Sequence of chain 1.A:
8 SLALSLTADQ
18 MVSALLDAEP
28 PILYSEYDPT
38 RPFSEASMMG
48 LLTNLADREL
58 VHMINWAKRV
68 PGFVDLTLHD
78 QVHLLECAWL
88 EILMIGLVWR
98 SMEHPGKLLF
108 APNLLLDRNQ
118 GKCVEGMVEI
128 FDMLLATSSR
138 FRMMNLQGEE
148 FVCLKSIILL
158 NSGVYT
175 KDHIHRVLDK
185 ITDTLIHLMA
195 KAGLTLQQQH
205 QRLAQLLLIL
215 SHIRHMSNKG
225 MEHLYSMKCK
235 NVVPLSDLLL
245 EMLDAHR

A small-molecule ligand and the protein it binds are described below.
Small molecule (SMILES): COC(=O)CC1CCC(=C(c2ccc(O)cc2)c2ccc(O)cc2)CC1

Binding-site contacts:
Ligand atom O11 contacts residue LEU243 of chain 1.A at 3.4 Å.
Ligand atom C21 contacts residue MET124 of chain 1.A at 3.6 Å (hydrophobic).
Ligand atom C26 contacts residue PHE107 of chain 1.A at 3.8 Å (hydrophobic).
Ligand atom C13 contacts residue LEU87 of chain 1.A at 4.0 Å (hydrophobic).
Ligand atom C09 contacts residue THR50 of chain 1.A at 3.6 Å.
Ligand atom C25 contacts residue ALA53 of chain 1.A at 4.0 Å (hydrophobic).
Ligand atom C02 contacts residue GLU56 of chain 1.A at 3.3 Å.
Ligand atom O11 contacts residue THR50 of chain 1.A at 3.0 Å (h-bond).
Ligand atom C04 contacts residue LEU90 of chain 1.A at 3.9 Å (hydrophobic).
Ligand atom O22 contacts residue ILE127 of chain 1.A at 3.2 Å.
Ligand atom C12 contacts residue ALA53 of chain 1.A at 3.6 Å (hydrophobic).
Ligand atom C08 contacts residue LEU49 of chain 1.A at 3.6 Å (hydrophobic).
Ligand atom C03 contacts residue LEU94 of chain 1.A at 4.1 Å (hydrophobic).
Ligand atom C05 contacts residue PHE107 of chain 1.A at 4.1 Å (hydrophobic).
Ligand atom O01 contacts residue GLU56 of chain 1.A at 2.7 Å (salt-bridge).
Ligand atom O22 contacts residue HIS227 of chain 1.A at 4.0 Å.
Ligand atom C09 contacts residue MET46 of chain 1.A at 4.0 Å (hydrophobic).
Ligand atom C25 contacts residue LEU49 of chain 1.A at 4.1 Å (hydrophobic).
Ligand atom C02 contacts residue LEU90 of chain 1.A at 4.1 Å (hydrophobic).
Ligand atom O01 contacts residue LEU90 of chain 1.A at 3.8 Å.
Ligand atom C15 contacts residue PHE107 of chain 1.A at 4.0 Å (hydrophobic).
Ligand atom C13 contacts residue ALA53 of chain 1.A at 3.7 Å (hydrophobic).
Ligand atom C26 contacts residue GLU56 of chain 1.A at 3.4 Å.
Ligand atom C21 contacts residue GLU122 of chain 1.A at 3.8 Å.
Ligand atom C17 contacts residue ILE127 of chain 1.A at 4.0 Å (hydrophobic).
Ligand atom C18 contacts residue ILE127 of chain 1.A at 4.1 Å (hydrophobic).
Ligand atom C19 contacts residue MET124 of chain 1.A at 4.0 Å (hydrophobic).
Ligand atom C18 contacts residue MET124 of chain 1.A at 3.8 Å (hydrophobic).
Ligand atom C21 contacts residue HIS227 of chain 1.A at 3.6 Å.
Ligand atom O20 contacts residue MET124 of chain 1.A at 3.4 Å.
Ligand atom C09 contacts residue LEU228 of chain 1.A at 3.9 Å (hydrophobic).
Ligand atom C09 contacts residue LEU49 of chain 1.A at 3.9 Å (hydrophobic).
Ligand atom O01 contacts residue ARG97 of chain 1.A at 3.0 Å (salt-bridge).
Ligand atom C03 contacts residue LEU90 of chain 1.A at 3.4 Å (hydrophobic).
Ligand atom C12 contacts residue LEU228 of chain 1.A at 3.8 Å (hydrophobic).
Ligand atom C10 contacts residue THR50 of chain 1.A at 3.7 Å.
Ligand atom C21 contacts residue GLY123 of chain 1.A at 3.7 Å.
Ligand atom C10 contacts residue LEU228 of chain 1.A at 3.9 Å (hydrophobic).
Ligand atom C19 contacts residue ILE127 of chain 1.A at 3.9 Å (hydrophobic).
Ligand atom C25 contacts residue PHE107 of chain 1.A at 4.0 Å (hydrophobic).